Sequence of chain 1.A:
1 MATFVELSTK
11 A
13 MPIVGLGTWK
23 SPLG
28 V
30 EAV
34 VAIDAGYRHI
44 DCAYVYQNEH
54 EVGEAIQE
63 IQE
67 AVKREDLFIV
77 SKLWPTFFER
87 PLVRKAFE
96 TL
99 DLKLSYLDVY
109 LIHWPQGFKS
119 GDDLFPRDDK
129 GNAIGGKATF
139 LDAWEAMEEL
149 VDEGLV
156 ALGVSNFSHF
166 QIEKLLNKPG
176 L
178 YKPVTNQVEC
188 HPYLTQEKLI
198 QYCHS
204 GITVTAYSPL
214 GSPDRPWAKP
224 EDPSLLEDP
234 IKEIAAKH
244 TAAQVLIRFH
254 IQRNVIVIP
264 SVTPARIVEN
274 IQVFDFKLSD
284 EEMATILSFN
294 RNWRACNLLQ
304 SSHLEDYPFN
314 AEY

Binding-site contacts:
Ligand atom C1 contacts residue NAP1 of chain 1.B at 3.6 Å.
Ligand atom C6 contacts residue HIS111 of chain 1.A at 3.6 Å.
Ligand atom F18 contacts residue TRP21 of chain 1.A at 3.2 Å.
Ligand atom F17 contacts residue ASN300 of chain 1.A at 3.2 Å.
Ligand atom F21 contacts residue HIS111 of chain 1.A at 2.8 Å.
Ligand atom C3 contacts residue NAP1 of chain 1.B at 3.1 Å.
Ligand atom F22 contacts residue TRP112 of chain 1.A at 3.5 Å.
Ligand atom F21 contacts residue TRP80 of chain 1.A at 3.4 Å.
Ligand atom F17 contacts residue CYS299 of chain 1.A at 3.2 Å.
Ligand atom F22 contacts residue LEU301 of chain 1.A at 4.0 Å.
Ligand atom F14 contacts residue TRP220 of chain 1.A at 4.0 Å.
Ligand atom O20 contacts residue TYR49 of chain 1.A at 2.6 Å (h-bond).
Ligand atom C11 contacts residue LEU301 of chain 1.A at 4.1 Å (hydrophobic).
Ligand atom C5 contacts residue NAP1 of chain 1.B at 3.3 Å.
Ligand atom F18 contacts residue CYS299 of chain 1.A at 4.1 Å.
Ligand atom F19 contacts residue TRP21 of chain 1.A at 3.2 Å.
Ligand atom F18 contacts residue NAP1 of chain 1.B at 3.5 Å.
Ligand atom F21 contacts residue NAP1 of chain 1.B at 3.5 Å.
Ligand atom F16 contacts residue CYS299 of chain 1.A at 3.4 Å.
Ligand atom C3 contacts residue TRP21 of chain 1.A at 4.0 Å (hydrophobic).
Ligand atom C5 contacts residue HIS111 of chain 1.A at 3.5 Å.
Ligand atom C4 contacts residue TRP112 of chain 1.A at 4.1 Å (hydrophobic).
Ligand atom C1 contacts residue TRP21 of chain 1.A at 3.9 Å (hydrophobic).
Ligand atom F19 contacts residue TYR49 of chain 1.A at 3.4 Å.
Ligand atom O20 contacts residue NAP1 of chain 1.B at 3.2 Å.
Ligand atom C6 contacts residue NAP1 of chain 1.B at 3.5 Å.
Ligand atom F21 contacts residue TRP112 of chain 1.A at 2.8 Å.
Ligand atom O20 contacts residue HIS111 of chain 1.A at 2.6 Å (h-bond).
Ligand atom C6 contacts residue TRP112 of chain 1.A at 3.8 Å (hydrophobic).
Ligand atom C3 contacts residue TYR49 of chain 1.A at 4.1 Å (hydrophobic).
Ligand atom C9 contacts residue CYS299 of chain 1.A at 3.7 Å (hydrophobic).
Ligand atom F17 contacts residue LEU301 of chain 1.A at 2.9 Å.
Ligand atom F15 contacts residue TRP21 of chain 1.A at 2.7 Å.
Ligand atom C8 contacts residue TRP21 of chain 1.A at 3.9 Å (hydrophobic).
Ligand atom F16 contacts residue TRP112 of chain 1.A at 3.4 Å.
Ligand atom C7 contacts residue CYS299 of chain 1.A at 4.1 Å (hydrophobic).
Ligand atom C11 contacts residue CYS299 of chain 1.A at 3.8 Å (hydrophobic).
Ligand atom O13 contacts residue TRP220 of chain 1.A at 3.3 Å (h-bond).
Ligand atom C5 contacts residue TYR49 of chain 1.A at 3.8 Å (hydrophobic).
Ligand atom F19 contacts residue NAP1 of chain 1.B at 2.9 Å.

This small molecule binds to this protein.
Small molecule (SMILES): Oc1c(F)c(F)c(-c2c(F)c(F)c(O)c(F)c2F)c(F)c1F